Binding-site contacts:
Ligand atom C8 contacts residue GLY15 of chain 2.A at 3.4 Å.
Ligand atom O5 contacts residue ASN17 of chain 2.A at 2.4 Å (h-bond).
Ligand atom C7 contacts residue GLY15 of chain 2.A at 3.9 Å.
Ligand atom C8 contacts residue ASN17 of chain 2.A at 3.9 Å.
Ligand atom N2 contacts residue ASN17 of chain 2.A at 2.6 Å (h-bond).
Ligand atom C4 contacts residue ASN17 of chain 2.A at 4.2 Å.
Ligand atom C6 contacts residue ASN17 of chain 2.A at 4.3 Å.
Ligand atom C1 contacts residue ASN17 of chain 2.A at 1.4 Å.
Ligand atom N2 contacts residue GLY15 of chain 2.A at 3.5 Å (h-bond).
Ligand atom C2 contacts residue ASN17 of chain 2.A at 2.4 Å.
Ligand atom C1 contacts residue LEU123 of chain 2.A at 4.4 Å (hydrophobic).
Ligand atom C8 contacts residue ALA36 of chain 2.A at 3.8 Å (hydrophobic).
Ligand atom C7 contacts residue THR34 of chain 2.A at 4.1 Å.
Ligand atom C7 contacts residue ASN17 of chain 2.A at 2.9 Å.
Ligand atom O7 contacts residue THR34 of chain 2.A at 3.2 Å.
Ligand atom C5 contacts residue LEU123 of chain 2.A at 4.1 Å (hydrophobic).
Ligand atom C6 contacts residue LEU123 of chain 2.A at 3.3 Å (hydrophobic).
Ligand atom C3 contacts residue ASN17 of chain 2.A at 3.7 Å.
Ligand atom C8 contacts residue THR35 of chain 2.A at 4.1 Å.
Ligand atom C7 contacts residue ILE44 of chain 2.A at 4.5 Å (hydrophobic).
Ligand atom C5 contacts residue ASN17 of chain 2.A at 3.7 Å.
Ligand atom O6 contacts residue LEU123 of chain 2.A at 4.4 Å.
Ligand atom O7 contacts residue ILE44 of chain 2.A at 3.9 Å.
Ligand atom C8 contacts residue THR34 of chain 2.A at 4.1 Å.
Ligand atom O5 contacts residue LEU123 of chain 2.A at 3.8 Å.
Ligand atom C8 contacts residue SER16 of chain 2.A at 4.4 Å.
Ligand atom O7 contacts residue ASN17 of chain 2.A at 3.0 Å (h-bond).

The protein below binds the small molecule below.
Small molecule (SMILES): CC(=O)N[C@@H]1[C@@H](O)[C@H](O)[C@@H](CO)O[C@H]1O

Sequence of chain 2.A:
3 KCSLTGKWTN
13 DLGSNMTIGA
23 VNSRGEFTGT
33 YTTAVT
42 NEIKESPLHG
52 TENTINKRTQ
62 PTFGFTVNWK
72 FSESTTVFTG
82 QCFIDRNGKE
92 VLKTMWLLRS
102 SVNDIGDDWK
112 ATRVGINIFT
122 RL